A small-molecule ligand and the protein it binds are described below.
Small molecule (SMILES): CC(=O)N[C@@H]1[C@@H](O)[C@H](O)[C@@H](CO)O[C@H]1O

Binding-site contacts:
Ligand atom C8 contacts residue GLY110 of chain 1.A at 3.8 Å.
Ligand atom C7 contacts residue TRP111 of chain 1.A at 3.5 Å (hydrophobic).
Ligand atom C7 contacts residue NDG1 of chain 1.P at 0.1 Å.
Ligand atom C7 contacts residue GLU136 of chain 1.A at 3.9 Å.
Ligand atom C8 contacts residue HIS116 of chain 1.A at 3.5 Å.
Ligand atom N2 contacts residue GLY109 of chain 1.A at 2.8 Å (h-bond).
Ligand atom O7 contacts residue GLU136 of chain 1.A at 3.0 Å (salt-bridge).
Ligand atom O4 contacts residue NDG1 of chain 1.P at 0.2 Å (h-bond).
Ligand atom O7 contacts residue NDG1 of chain 1.P at 0.1 Å (h-bond).
Ligand atom O3 contacts residue NDG1 of chain 1.P at 0.2 Å (h-bond).
Ligand atom C2 contacts residue NDG1 of chain 1.P at 0.1 Å.
Ligand atom O3 contacts residue ASN103 of chain 1.A at 2.6 Å (h-bond).
Ligand atom C1 contacts residue NDG1 of chain 1.P at 0.3 Å.
Ligand atom O7 contacts residue LEU140 of chain 1.A at 3.8 Å.
Ligand atom C3 contacts residue ASN103 of chain 1.A at 3.4 Å.
Ligand atom O3 contacts residue TRP111 of chain 1.A at 2.8 Å (h-bond).
Ligand atom C3 contacts residue TRP111 of chain 1.A at 3.9 Å (hydrophobic).
Ligand atom O7 contacts residue TRP111 of chain 1.A at 3.7 Å.
Ligand atom N2 contacts residue NDG1 of chain 1.P at 0.1 Å (h-bond).
Ligand atom C4 contacts residue NDG1 of chain 1.P at 0.1 Å.
Ligand atom N2 contacts residue TRP111 of chain 1.A at 3.4 Å (h-bond).
Ligand atom O5 contacts residue NDG1 of chain 1.P at 0.3 Å (h-bond).
Ligand atom C8 contacts residue GLY109 of chain 1.A at 3.1 Å.
Ligand atom C7 contacts residue GLY109 of chain 1.A at 3.4 Å.
Ligand atom C2 contacts residue GLY109 of chain 1.A at 3.8 Å.
Ligand atom O3 contacts residue LEU140 of chain 1.A at 4.0 Å.
Ligand atom O7 contacts residue GLY135 of chain 1.A at 3.6 Å.
Ligand atom O4 contacts residue THR153 of chain 1.A at 3.8 Å.
Ligand atom C2 contacts residue LEU140 of chain 1.A at 3.8 Å (hydrophobic).
Ligand atom C3 contacts residue NDG1 of chain 1.P at 0.1 Å.
Ligand atom C8 contacts residue NDG1 of chain 1.P at 0.1 Å.
Ligand atom O1 contacts residue NDG1 of chain 1.P at 1.3 Å.
Ligand atom C4 contacts residue ASN103 of chain 1.A at 3.7 Å.
Ligand atom C3 contacts residue GLY109 of chain 1.A at 3.9 Å.
Ligand atom O4 contacts residue ASN103 of chain 1.A at 2.7 Å (h-bond).
Ligand atom O3 contacts residue GLY109 of chain 1.A at 4.0 Å.
Ligand atom C6 contacts residue NDG1 of chain 1.P at 0.1 Å.
Ligand atom O6 contacts residue NDG1 of chain 1.P at 0.2 Å (h-bond).
Ligand atom C5 contacts residue NDG1 of chain 1.P at 0.1 Å.
Ligand atom C8 contacts residue TRP111 of chain 1.A at 3.6 Å (hydrophobic).

Sequence of chain 1.A:
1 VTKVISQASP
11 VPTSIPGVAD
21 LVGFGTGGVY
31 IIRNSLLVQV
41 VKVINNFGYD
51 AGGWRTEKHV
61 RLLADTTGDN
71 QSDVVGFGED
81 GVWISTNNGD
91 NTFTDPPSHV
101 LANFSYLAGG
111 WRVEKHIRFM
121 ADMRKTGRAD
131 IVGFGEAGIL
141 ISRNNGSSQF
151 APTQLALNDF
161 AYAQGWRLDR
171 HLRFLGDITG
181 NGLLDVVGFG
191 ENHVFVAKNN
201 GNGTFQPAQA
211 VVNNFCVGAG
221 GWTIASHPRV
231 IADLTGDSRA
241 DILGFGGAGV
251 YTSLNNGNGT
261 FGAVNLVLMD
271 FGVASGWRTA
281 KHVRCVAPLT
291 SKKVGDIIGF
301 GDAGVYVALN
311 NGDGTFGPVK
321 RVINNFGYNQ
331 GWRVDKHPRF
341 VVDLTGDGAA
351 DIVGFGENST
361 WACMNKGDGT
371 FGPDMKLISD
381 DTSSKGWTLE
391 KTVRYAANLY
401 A